Sequence of chain 1.C:
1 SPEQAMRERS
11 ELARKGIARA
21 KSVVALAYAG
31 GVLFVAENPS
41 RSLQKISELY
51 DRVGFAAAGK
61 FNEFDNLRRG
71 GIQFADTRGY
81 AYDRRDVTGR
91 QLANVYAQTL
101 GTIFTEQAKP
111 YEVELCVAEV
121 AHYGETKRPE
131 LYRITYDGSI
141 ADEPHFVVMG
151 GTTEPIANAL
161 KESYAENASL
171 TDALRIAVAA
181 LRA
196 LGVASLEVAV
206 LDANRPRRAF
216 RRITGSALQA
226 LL

A protein and the small-molecule ligand that binds it are described below.
Small molecule (SMILES): CC(C)C[C@H](NC(=O)[C@H](Cc1ccc(O)cc1)NC(=O)[C@H](CCC(N)=O)NC(=O)CNC(=O)[C@H](C)N)C(=O)O

Sequence of chain 1.E:
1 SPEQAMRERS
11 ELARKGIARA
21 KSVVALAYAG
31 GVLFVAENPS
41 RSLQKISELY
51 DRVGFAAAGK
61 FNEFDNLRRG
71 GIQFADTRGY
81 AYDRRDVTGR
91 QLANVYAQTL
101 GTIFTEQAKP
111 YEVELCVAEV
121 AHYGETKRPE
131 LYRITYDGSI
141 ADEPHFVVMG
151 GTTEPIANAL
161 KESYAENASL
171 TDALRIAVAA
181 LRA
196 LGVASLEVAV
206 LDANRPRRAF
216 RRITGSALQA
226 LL

Binding-site contacts:
Ligand atom CD1 contacts residue LEU43 of chain 1.C at 3.5 Å (hydrophobic).
Ligand atom O contacts residue LYS60 of chain 1.C at 3.3 Å.
Ligand atom OXT contacts residue ALA20 of chain 1.C at 3.4 Å.
Ligand atom O contacts residue LYS21 of chain 1.C at 3.2 Å.
Ligand atom CD contacts residue GLY138 of chain 1.E at 3.4 Å.
Ligand atom CA contacts residue MET6 of chain 1.E at 3.7 Å (hydrophobic).
Ligand atom CD2 contacts residue ARG19 of chain 1.C at 3.8 Å.
Ligand atom CD1 contacts residue PHE61 of chain 1.C at 3.4 Å (hydrophobic).
Ligand atom CA contacts residue ASP137 of chain 1.E at 3.2 Å.
Ligand atom O contacts residue LYS60 of chain 1.C at 2.9 Å (salt-bridge).
Ligand atom OE1 contacts residue GLY138 of chain 1.E at 2.8 Å (h-bond).
Ligand atom C contacts residue PHE61 of chain 1.C at 3.6 Å (hydrophobic).
Ligand atom O contacts residue PHE61 of chain 1.C at 2.5 Å (h-bond).
Ligand atom OE1 contacts residue ILE140 of chain 1.E at 3.2 Å.
Ligand atom OXT contacts residue GLY59 of chain 1.C at 2.9 Å (h-bond).
Ligand atom N contacts residue SER139 of chain 1.E at 3.2 Å (h-bond).
Ligand atom C contacts residue LYS45 of chain 1.C at 3.7 Å.
Ligand atom CA contacts residue GLY59 of chain 1.C at 3.8 Å.
Ligand atom CD contacts residue ILE140 of chain 1.E at 3.7 Å (hydrophobic).
Ligand atom OXT contacts residue LYS45 of chain 1.C at 3.7 Å.
Ligand atom N contacts residue MET6 of chain 1.E at 2.5 Å (h-bond).
Ligand atom NE2 contacts residue PHE61 of chain 1.C at 3.0 Å.
Ligand atom CA contacts residue GLY59 of chain 1.C at 3.6 Å.
Ligand atom CA contacts residue SER139 of chain 1.E at 3.6 Å.
Ligand atom NE2 contacts residue LEU43 of chain 1.C at 3.8 Å.
Ligand atom CE2 contacts residue GLU112 of chain 1.C at 3.1 Å.
Ligand atom NE2 contacts residue ILE140 of chain 1.E at 3.3 Å.
Ligand atom OH contacts residue GLU112 of chain 1.C at 3.1 Å (salt-bridge).
Ligand atom O contacts residue LYS45 of chain 1.C at 3.0 Å (salt-bridge).
Ligand atom O contacts residue ASP137 of chain 1.E at 3.2 Å (salt-bridge).
Ligand atom C contacts residue ASP137 of chain 1.E at 3.7 Å.
Ligand atom N contacts residue GLY59 of chain 1.C at 2.9 Å (h-bond).
Ligand atom OE1 contacts residue SER139 of chain 1.E at 3.1 Å.
Ligand atom CG contacts residue PHE61 of chain 1.C at 3.7 Å (hydrophobic).
Ligand atom N contacts residue ASP137 of chain 1.E at 3.7 Å.
Ligand atom C contacts residue GLY59 of chain 1.C at 3.7 Å.
Ligand atom CG contacts residue ASN62 of chain 1.C at 3.7 Å.
Ligand atom OH contacts residue ARG19 of chain 1.C at 3.5 Å (salt-bridge).
Ligand atom CZ contacts residue GLU112 of chain 1.C at 3.5 Å.
Ligand atom C contacts residue GLY59 of chain 1.C at 3.7 Å.